Binding-site contacts:
Ligand atom C3 contacts residue ASN600 of chain 1.A at 3.8 Å.
Ligand atom C1 contacts residue ASN600 of chain 1.A at 1.4 Å.
Ligand atom N2 contacts residue ASN600 of chain 1.A at 2.9 Å (h-bond).
Ligand atom C8 contacts residue ASN600 of chain 1.A at 4.3 Å.
Ligand atom O7 contacts residue ARG630 of chain 1.A at 4.5 Å.
Ligand atom C4 contacts residue ASN600 of chain 1.A at 4.2 Å.
Ligand atom O7 contacts residue ASN600 of chain 1.A at 4.1 Å.
Ligand atom C2 contacts residue ASN600 of chain 1.A at 2.5 Å.
Ligand atom C8 contacts residue GLN628 of chain 1.A at 3.8 Å.
Ligand atom C5 contacts residue ASN600 of chain 1.A at 3.7 Å.
Ligand atom C1 contacts residue THR602 of chain 1.A at 3.8 Å.
Ligand atom C8 contacts residue ARG630 of chain 1.A at 3.9 Å.
Ligand atom C7 contacts residue ASN600 of chain 1.A at 3.7 Å.
Ligand atom O5 contacts residue ASN600 of chain 1.A at 2.4 Å (h-bond).
Ligand atom O5 contacts residue THR602 of chain 1.A at 3.8 Å.
Ligand atom C5 contacts residue THR602 of chain 1.A at 4.4 Å.

Sequence of chain 1.A:
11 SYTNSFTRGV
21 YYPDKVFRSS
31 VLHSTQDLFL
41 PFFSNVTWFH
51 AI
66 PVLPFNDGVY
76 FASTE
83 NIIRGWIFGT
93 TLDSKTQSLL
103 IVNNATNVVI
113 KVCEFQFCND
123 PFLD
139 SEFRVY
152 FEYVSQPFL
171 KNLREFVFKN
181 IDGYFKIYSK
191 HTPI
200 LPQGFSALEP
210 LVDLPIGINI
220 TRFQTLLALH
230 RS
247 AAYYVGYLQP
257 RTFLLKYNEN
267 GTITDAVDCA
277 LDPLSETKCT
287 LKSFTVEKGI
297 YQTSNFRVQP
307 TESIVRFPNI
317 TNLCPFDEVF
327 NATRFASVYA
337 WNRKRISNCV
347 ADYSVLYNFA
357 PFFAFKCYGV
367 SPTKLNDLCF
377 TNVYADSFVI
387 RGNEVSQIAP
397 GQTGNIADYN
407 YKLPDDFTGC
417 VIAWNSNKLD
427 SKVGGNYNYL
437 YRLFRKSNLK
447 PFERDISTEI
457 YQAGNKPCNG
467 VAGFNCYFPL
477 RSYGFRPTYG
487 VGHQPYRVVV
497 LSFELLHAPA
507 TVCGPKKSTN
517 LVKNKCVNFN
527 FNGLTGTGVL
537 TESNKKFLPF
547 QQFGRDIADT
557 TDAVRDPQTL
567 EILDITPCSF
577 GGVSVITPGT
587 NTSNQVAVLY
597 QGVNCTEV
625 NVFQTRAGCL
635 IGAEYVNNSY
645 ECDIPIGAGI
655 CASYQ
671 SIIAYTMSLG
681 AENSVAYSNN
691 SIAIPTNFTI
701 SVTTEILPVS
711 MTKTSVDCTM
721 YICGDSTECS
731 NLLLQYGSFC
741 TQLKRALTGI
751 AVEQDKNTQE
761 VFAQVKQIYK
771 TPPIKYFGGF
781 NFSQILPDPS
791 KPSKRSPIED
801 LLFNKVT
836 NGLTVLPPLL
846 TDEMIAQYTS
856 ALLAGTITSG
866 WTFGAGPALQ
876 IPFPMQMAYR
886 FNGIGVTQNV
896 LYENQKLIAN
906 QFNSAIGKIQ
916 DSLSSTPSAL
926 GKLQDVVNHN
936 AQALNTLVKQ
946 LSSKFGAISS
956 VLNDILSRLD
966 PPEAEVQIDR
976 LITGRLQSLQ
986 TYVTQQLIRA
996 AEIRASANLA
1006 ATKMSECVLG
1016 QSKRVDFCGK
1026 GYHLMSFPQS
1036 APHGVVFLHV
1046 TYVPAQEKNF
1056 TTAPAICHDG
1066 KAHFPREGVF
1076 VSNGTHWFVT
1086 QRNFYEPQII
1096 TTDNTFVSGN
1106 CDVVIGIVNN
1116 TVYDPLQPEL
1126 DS

The small molecule below binds the protein below.
Small molecule (SMILES): CC(=O)N[C@@H]1[C@@H](O)[C@H](O)[C@@H](CO)O[C@H]1O